A protein and the small-molecule ligand that binds it are described below.
Small molecule (SMILES): O[C@@H]1[C@@H](O)[C@@H](O)C=C[C@H]1O

Binding-site contacts:
Ligand atom C5 contacts residue EDO1 of chain 1.T at 4.3 Å.
Ligand atom C3 contacts residue EDO1 of chain 1.T at 3.6 Å.
Ligand atom O7 contacts residue ASP127 of chain 1.A at 2.7 Å (salt-bridge).
Ligand atom C1 contacts residue TYR313 of chain 1.A at 3.2 Å (hydrophobic).
Ligand atom C5 contacts residue GLU340 of chain 1.A at 3.8 Å.
Ligand atom O8 contacts residue ASP127 of chain 1.A at 2.7 Å (salt-bridge).
Ligand atom C5 contacts residue PHE246 of chain 1.A at 4.0 Å (hydrophobic).
Ligand atom C4 contacts residue ASP127 of chain 1.A at 3.7 Å.
Ligand atom C3 contacts residue GLU235 of chain 1.A at 3.8 Å.
Ligand atom C6 contacts residue TYR313 of chain 1.A at 4.1 Å (hydrophobic).
Ligand atom C5 contacts residue ASP127 of chain 1.A at 3.5 Å.
Ligand atom C3 contacts residue GLU340 of chain 1.A at 2.6 Å.
Ligand atom C4 contacts residue TRP381 of chain 1.A at 3.7 Å (hydrophobic).
Ligand atom C6 contacts residue GLU340 of chain 1.A at 3.4 Å.
Ligand atom O7 contacts residue TRP381 of chain 1.A at 3.8 Å.
Ligand atom O9 contacts residue ASN234 of chain 1.A at 2.9 Å (h-bond).
Ligand atom O9 contacts residue GLU235 of chain 1.A at 3.5 Å.
Ligand atom O9 contacts residue TRP179 of chain 1.A at 3.6 Å (h-bond).
Ligand atom C3 contacts residue TRP179 of chain 1.A at 4.3 Å (hydrophobic).
Ligand atom C2 contacts residue GLU235 of chain 1.A at 3.5 Å.
Ligand atom C6 contacts residue EDO1 of chain 1.T at 3.8 Å.
Ligand atom C5 contacts residue TRP381 of chain 1.A at 3.7 Å (hydrophobic).
Ligand atom C3 contacts residue ASN234 of chain 1.A at 4.1 Å.
Ligand atom O8 contacts residue ASN396 of chain 1.A at 3.8 Å.
Ligand atom C5 contacts residue ASN396 of chain 1.A at 4.0 Å.
Ligand atom O7 contacts residue TRP179 of chain 1.A at 2.9 Å (h-bond).
Ligand atom C2 contacts residue TYR313 of chain 1.A at 3.5 Å (hydrophobic).
Ligand atom C1 contacts residue GLU340 of chain 1.A at 2.4 Å.
Ligand atom C2 contacts residue EDO1 of chain 1.T at 3.8 Å.
Ligand atom O8 contacts residue TRP381 of chain 1.A at 3.0 Å (h-bond).
Ligand atom C2 contacts residue GLU340 of chain 1.A at 1.4 Å.
Ligand atom C4 contacts residue PHE246 of chain 1.A at 4.3 Å (hydrophobic).
Ligand atom C1 contacts residue EDO1 of chain 1.T at 3.5 Å.
Ligand atom C6 contacts residue TRP381 of chain 1.A at 4.0 Å (hydrophobic).
Ligand atom O8 contacts residue PHE128 of chain 1.A at 3.3 Å.
Ligand atom O9 contacts residue HIS311 of chain 1.A at 4.2 Å.
Ligand atom C4 contacts residue TRP179 of chain 1.A at 4.0 Å (hydrophobic).
Ligand atom C4 contacts residue GLU340 of chain 1.A at 3.2 Å.
Ligand atom O9 contacts residue GLU340 of chain 1.A at 2.7 Å (salt-bridge).
Ligand atom O7 contacts residue PHE246 of chain 1.A at 3.4 Å.

Sequence of chain 1.A:
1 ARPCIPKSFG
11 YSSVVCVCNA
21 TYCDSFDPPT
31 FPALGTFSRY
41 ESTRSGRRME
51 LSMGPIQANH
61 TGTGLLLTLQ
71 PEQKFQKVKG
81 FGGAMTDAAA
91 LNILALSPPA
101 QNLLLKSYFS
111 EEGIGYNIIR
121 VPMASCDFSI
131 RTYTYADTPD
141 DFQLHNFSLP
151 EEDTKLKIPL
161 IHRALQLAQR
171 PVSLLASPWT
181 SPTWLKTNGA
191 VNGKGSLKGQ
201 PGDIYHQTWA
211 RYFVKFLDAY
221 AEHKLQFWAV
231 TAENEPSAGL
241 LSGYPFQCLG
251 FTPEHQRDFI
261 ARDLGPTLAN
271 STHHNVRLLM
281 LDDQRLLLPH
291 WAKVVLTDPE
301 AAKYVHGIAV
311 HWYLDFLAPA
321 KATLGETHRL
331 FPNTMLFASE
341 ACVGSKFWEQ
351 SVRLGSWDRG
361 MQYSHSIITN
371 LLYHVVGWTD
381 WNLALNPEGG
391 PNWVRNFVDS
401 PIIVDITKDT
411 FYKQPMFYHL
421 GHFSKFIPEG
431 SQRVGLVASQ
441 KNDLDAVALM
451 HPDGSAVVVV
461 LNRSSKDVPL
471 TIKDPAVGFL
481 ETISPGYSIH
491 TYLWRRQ